The protein below binds the small molecule below.
Small molecule (SMILES): OC[C@@H](O)[C@@H](O)[C@H](O)[C@H](O)CO

Binding-site contacts:
Ligand atom O6 contacts residue PHE205 of chain 1.B at 3.0 Å (h-bond).
Ligand atom O1 contacts residue SER181 of chain 1.B at 3.9 Å.
Ligand atom O2 contacts residue ASP413 of chain 1.B at 2.9 Å (salt-bridge).
Ligand atom O4 contacts residue TRP415 of chain 1.B at 3.7 Å.
Ligand atom O1 contacts residue ASN273 of chain 1.B at 3.1 Å (h-bond).
Ligand atom C6 contacts residue GLN204 of chain 1.B at 4.1 Å.
Ligand atom O6 contacts residue GLN204 of chain 1.B at 3.4 Å (h-bond).
Ligand atom O5 contacts residue ARG185 of chain 1.B at 3.5 Å (salt-bridge).
Ligand atom O5 contacts residue SER181 of chain 1.B at 3.9 Å.
Ligand atom O2 contacts residue ASN273 of chain 1.B at 3.0 Å (h-bond).
Ligand atom C2 contacts residue ASP413 of chain 1.B at 3.7 Å.
Ligand atom C4 contacts residue TRP415 of chain 1.B at 4.2 Å (hydrophobic).
Ligand atom C2 contacts residue SER181 of chain 1.B at 4.5 Å.
Ligand atom C6 contacts residue ASN202 of chain 1.B at 4.5 Å.
Ligand atom O6 contacts residue ALA201 of chain 1.B at 3.2 Å (h-bond).
Ligand atom C6 contacts residue TRP415 of chain 1.B at 4.0 Å (hydrophobic).
Ligand atom C6 contacts residue ALA201 of chain 1.B at 3.8 Å (hydrophobic).
Ligand atom C1 contacts residue ASN273 of chain 1.B at 3.5 Å.
Ligand atom O4 contacts residue ASP413 of chain 1.B at 3.2 Å (salt-bridge).
Ligand atom O6 contacts residue VAL203 of chain 1.B at 3.9 Å.
Ligand atom C6 contacts residue PHE205 of chain 1.B at 3.6 Å (hydrophobic).
Ligand atom O1 contacts residue 9OM1 of chain 1.K at 4.0 Å.
Ligand atom C3 contacts residue SER181 of chain 1.B at 4.3 Å.
Ligand atom C2 contacts residue ASN273 of chain 1.B at 3.8 Å.
Ligand atom O5 contacts residue ASN202 of chain 1.B at 3.2 Å (h-bond).
Ligand atom C4 contacts residue ASP413 of chain 1.B at 4.2 Å.
Ligand atom O6 contacts residue ASN202 of chain 1.B at 3.3 Å.
Ligand atom C5 contacts residue ALA201 of chain 1.B at 3.3 Å (hydrophobic).
Ligand atom O5 contacts residue ALA201 of chain 1.B at 3.0 Å (h-bond).
Ligand atom O2 contacts residue SER181 of chain 1.B at 3.7 Å.

Sequence of chain 1.B:
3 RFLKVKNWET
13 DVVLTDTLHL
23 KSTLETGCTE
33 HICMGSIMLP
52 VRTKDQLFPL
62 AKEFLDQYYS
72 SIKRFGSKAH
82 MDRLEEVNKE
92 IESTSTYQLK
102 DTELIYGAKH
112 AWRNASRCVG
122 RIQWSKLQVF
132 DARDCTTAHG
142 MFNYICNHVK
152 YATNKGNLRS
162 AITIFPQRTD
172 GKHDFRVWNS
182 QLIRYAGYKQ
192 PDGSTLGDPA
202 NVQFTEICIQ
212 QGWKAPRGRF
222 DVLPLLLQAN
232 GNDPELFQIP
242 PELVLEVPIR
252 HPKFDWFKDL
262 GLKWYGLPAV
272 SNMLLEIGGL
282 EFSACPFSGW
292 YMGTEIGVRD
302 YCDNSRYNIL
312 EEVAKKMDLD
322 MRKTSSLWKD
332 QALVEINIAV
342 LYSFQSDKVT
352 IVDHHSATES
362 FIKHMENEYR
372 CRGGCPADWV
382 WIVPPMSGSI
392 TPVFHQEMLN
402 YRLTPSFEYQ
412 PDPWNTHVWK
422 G